Sequence of chain 1.F:
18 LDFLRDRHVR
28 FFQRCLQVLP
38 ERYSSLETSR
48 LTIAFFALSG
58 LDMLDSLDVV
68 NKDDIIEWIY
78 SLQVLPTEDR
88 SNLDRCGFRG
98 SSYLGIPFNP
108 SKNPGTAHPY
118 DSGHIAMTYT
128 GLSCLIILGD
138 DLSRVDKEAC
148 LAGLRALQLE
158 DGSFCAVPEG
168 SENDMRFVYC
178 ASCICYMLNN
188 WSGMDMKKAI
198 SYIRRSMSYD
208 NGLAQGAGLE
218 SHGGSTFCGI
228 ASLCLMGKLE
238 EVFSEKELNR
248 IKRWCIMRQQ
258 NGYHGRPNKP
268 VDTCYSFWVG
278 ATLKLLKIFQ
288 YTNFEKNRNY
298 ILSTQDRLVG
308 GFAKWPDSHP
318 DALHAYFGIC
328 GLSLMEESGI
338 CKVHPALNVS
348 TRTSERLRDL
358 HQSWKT

Binding-site contacts:
Ligand atom C16 contacts residue TYR176 of chain 1.F at 3.9 Å (hydrophobic).
Ligand atom C10 contacts residue TRP275 of chain 1.F at 3.5 Å (hydrophobic).
Ligand atom N3 contacts residue TYR166 of chain 1.E at 4.0 Å.
Ligand atom C12 contacts residue ARG173 of chain 1.F at 3.8 Å.
Ligand atom O1A contacts residue LYS198 of chain 1.E at 3.7 Å.
Ligand atom C8 contacts residue GLY221 of chain 1.F at 4.0 Å.
Ligand atom C2 contacts residue TYR166 of chain 1.E at 3.8 Å (hydrophobic).
Ligand atom C9 contacts residue GLY221 of chain 1.F at 4.0 Å.
Ligand atom O3B contacts residue TYR272 of chain 1.F at 3.7 Å.
Ligand atom C9 contacts residue TRP275 of chain 1.F at 3.9 Å (hydrophobic).
Ligand atom C4 contacts residue VAL9 of chain 1.O at 3.7 Å (hydrophobic).
Ligand atom C5 contacts residue TYR166 of chain 1.E at 3.7 Å (hydrophobic).
Ligand atom O2A contacts residue LYS164 of chain 1.E at 2.9 Å (salt-bridge).
Ligand atom O3A contacts residue ARG263 of chain 1.F at 3.9 Å.
Ligand atom C1 contacts residue TYR200 of chain 1.E at 3.5 Å (hydrophobic).
Ligand atom O1A contacts residue ASN199 of chain 1.E at 3.9 Å.
Ligand atom O1A contacts residue TYR200 of chain 1.E at 3.2 Å (h-bond).
Ligand atom O1B contacts residue ARG263 of chain 1.F at 3.0 Å (salt-bridge).
Ligand atom O2B contacts residue HIS219 of chain 1.F at 2.6 Å (h-bond).
Ligand atom C12 contacts residue CYS225 of chain 1.F at 4.0 Å (hydrophobic).
Ligand atom C14 contacts residue ILE10 of chain 1.O at 3.6 Å (hydrophobic).
Ligand atom C15 contacts residue ARG173 of chain 1.F at 3.9 Å.
Ligand atom C20 contacts residue THR127 of chain 1.F at 3.7 Å.
Ligand atom C1 contacts residue HIS201 of chain 1.E at 3.7 Å.
Ligand atom O2B contacts residue ARG263 of chain 1.F at 3.5 Å (salt-bridge).
Ligand atom C14 contacts residue ARG173 of chain 1.F at 3.6 Å.
Ligand atom O2B contacts residue TYR272 of chain 1.F at 3.7 Å.
Ligand atom C10 contacts residue TYR272 of chain 1.F at 3.5 Å (hydrophobic).
Ligand atom C11 contacts residue ARG173 of chain 1.F at 3.7 Å.
Ligand atom O1B contacts residue LYS266 of chain 1.F at 2.9 Å (salt-bridge).
Ligand atom C15 contacts residue TYR176 of chain 1.F at 3.9 Å (hydrophobic).
Ligand atom C6 contacts residue HIS219 of chain 1.F at 3.6 Å.
Ligand atom C19 contacts residue ASN345 of chain 1.F at 3.8 Å.
Ligand atom O1A contacts residue ARG263 of chain 1.F at 3.1 Å (salt-bridge).
Ligand atom C19 contacts residue TYR126 of chain 1.F at 3.8 Å (hydrophobic).
Ligand atom C12 contacts residue TRP275 of chain 1.F at 3.7 Å (hydrophobic).
Ligand atom N3 contacts residue VAL9 of chain 1.O at 4.0 Å.
Ligand atom PB contacts residue ARG263 of chain 1.F at 3.6 Å.
Ligand atom C13 contacts residue ARG173 of chain 1.F at 3.8 Å.
Ligand atom C18 contacts residue TYR126 of chain 1.F at 3.8 Å (hydrophobic).

Sequence of chain 1.O:
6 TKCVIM

Sequence of chain 1.E:
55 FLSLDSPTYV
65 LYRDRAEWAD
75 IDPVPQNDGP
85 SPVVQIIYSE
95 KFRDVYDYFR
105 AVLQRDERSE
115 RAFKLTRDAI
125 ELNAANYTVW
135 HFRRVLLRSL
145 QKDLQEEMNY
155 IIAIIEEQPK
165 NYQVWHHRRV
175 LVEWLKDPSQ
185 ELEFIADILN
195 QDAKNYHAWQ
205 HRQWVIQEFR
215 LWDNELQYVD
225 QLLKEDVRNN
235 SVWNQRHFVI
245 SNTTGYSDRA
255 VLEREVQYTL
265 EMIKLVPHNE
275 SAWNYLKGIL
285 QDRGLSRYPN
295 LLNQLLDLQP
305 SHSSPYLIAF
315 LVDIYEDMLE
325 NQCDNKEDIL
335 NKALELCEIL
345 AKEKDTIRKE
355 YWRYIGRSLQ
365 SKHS

A small-molecule ligand and the protein it binds are described below.
Small molecule (SMILES): CC(C)=CCC/C(C)=C/CC/C(C)=C/CCN(C)CCO[P](=O)(O)OP(=O)(O)O